The protein below binds the small molecule below.
Small molecule (SMILES): O=C(O)c1cc[n+]([O-])c(O)c1

Sequence of chain 1.A:
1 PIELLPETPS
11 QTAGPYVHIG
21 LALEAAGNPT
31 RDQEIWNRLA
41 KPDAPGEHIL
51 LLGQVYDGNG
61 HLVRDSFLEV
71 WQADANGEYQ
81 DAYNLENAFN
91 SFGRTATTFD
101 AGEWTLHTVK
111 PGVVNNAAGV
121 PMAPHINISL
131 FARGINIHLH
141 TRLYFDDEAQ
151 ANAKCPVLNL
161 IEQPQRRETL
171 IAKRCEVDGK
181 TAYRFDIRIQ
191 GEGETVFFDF

Binding-site contacts:
Ligand atom O2 contacts residue ARG133 of chain 1.A at 3.5 Å.
Ligand atom C3 contacts residue ILE191 of chain 1.B at 3.5 Å (hydrophobic).
Ligand atom N1 contacts residue CYN1 of chain 1.M at 3.0 Å.
Ligand atom C6 contacts residue CYN1 of chain 1.M at 3.8 Å.
Ligand atom C3 contacts residue CYN1 of chain 1.M at 3.9 Å.
Ligand atom C5 contacts residue TRP149 of chain 1.B at 3.9 Å (hydrophobic).
Ligand atom N1 contacts residue ARG157 of chain 1.B at 3.7 Å.
Ligand atom C7 contacts residue PRO15 of chain 1.A at 3.5 Å (hydrophobic).
Ligand atom C5 contacts residue PRO15 of chain 1.A at 3.6 Å (hydrophobic).
Ligand atom C2 contacts residue FE1 of chain 1.N at 3.0 Å.
Ligand atom O4 contacts residue TYR108 of chain 1.B at 3.5 Å (h-bond).
Ligand atom O2 contacts residue TYR24 of chain 1.B at 3.9 Å.
Ligand atom O4 contacts residue HIS160 of chain 1.B at 3.4 Å (h-bond).
Ligand atom O3 contacts residue CYN1 of chain 1.M at 3.1 Å.
Ligand atom O1 contacts residue TYR24 of chain 1.B at 2.2 Å (h-bond).
Ligand atom O1 contacts residue ARG133 of chain 1.A at 3.6 Å.
Ligand atom C2 contacts residue ARG157 of chain 1.B at 3.4 Å.
Ligand atom O2 contacts residue TRP149 of chain 1.B at 3.6 Å.
Ligand atom O4 contacts residue FE1 of chain 1.N at 2.1 Å.
Ligand atom O2 contacts residue PRO15 of chain 1.A at 4.0 Å.
Ligand atom C7 contacts residue TRP149 of chain 1.B at 3.9 Å (hydrophobic).
Ligand atom O3 contacts residue HIS162 of chain 1.B at 3.0 Å.
Ligand atom O3 contacts residue HIS160 of chain 1.B at 3.3 Å (h-bond).
Ligand atom O3 contacts residue FE1 of chain 1.N at 2.4 Å.
Ligand atom O4 contacts residue CYN1 of chain 1.M at 3.0 Å.
Ligand atom O3 contacts residue ARG157 of chain 1.B at 2.9 Å (salt-bridge).
Ligand atom C7 contacts residue TYR24 of chain 1.B at 3.4 Å (hydrophobic).
Ligand atom O1 contacts residue ILE191 of chain 1.B at 3.6 Å.
Ligand atom C6 contacts residue TYR147 of chain 1.B at 3.8 Å (hydrophobic).
Ligand atom C3 contacts residue GLY14 of chain 1.A at 3.9 Å.
Ligand atom C4 contacts residue PRO15 of chain 1.A at 3.3 Å (hydrophobic).
Ligand atom C2 contacts residue CYN1 of chain 1.M at 3.1 Å.
Ligand atom O4 contacts residue TYR147 of chain 1.B at 3.9 Å.
Ligand atom C7 contacts residue ARG133 of chain 1.A at 3.8 Å.
Ligand atom O3 contacts residue GLN177 of chain 1.B at 3.8 Å.
Ligand atom N1 contacts residue FE1 of chain 1.N at 2.9 Å.
Ligand atom C3 contacts residue PRO15 of chain 1.A at 3.6 Å (hydrophobic).
Ligand atom O4 contacts residue ARG157 of chain 1.B at 3.6 Å.
Ligand atom C4 contacts residue ILE191 of chain 1.B at 3.8 Å (hydrophobic).
Ligand atom C7 contacts residue ILE191 of chain 1.B at 3.9 Å (hydrophobic).

Sequence of chain 1.B:
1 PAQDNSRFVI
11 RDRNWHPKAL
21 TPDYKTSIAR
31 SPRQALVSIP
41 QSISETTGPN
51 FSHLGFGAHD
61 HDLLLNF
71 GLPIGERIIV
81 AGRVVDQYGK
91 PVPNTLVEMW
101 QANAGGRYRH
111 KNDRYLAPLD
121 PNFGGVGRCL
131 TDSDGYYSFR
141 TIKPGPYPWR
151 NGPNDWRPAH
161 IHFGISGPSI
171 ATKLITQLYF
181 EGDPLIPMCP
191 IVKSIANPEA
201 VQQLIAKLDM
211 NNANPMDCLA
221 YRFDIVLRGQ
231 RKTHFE